This protein binds this small molecule.
Small molecule (SMILES): CCOc1ccc(C(C)=O)cc1-c1cccc(-c2nn[nH]n2)c1

Binding-site contacts:
Ligand atom OAC contacts residue TYR24 of chain 1.A at 3.9 Å.
Ligand atom CAW contacts residue GLU21 of chain 1.A at 3.7 Å.
Ligand atom NAO contacts residue GLU21 of chain 1.A at 3.5 Å (salt-bridge).
Ligand atom CAB contacts residue ARG34 of chain 1.A at 3.7 Å.
Ligand atom CAF contacts residue MET17 of chain 1.A at 3.9 Å (hydrophobic).
Ligand atom CAF contacts residue GLU21 of chain 1.A at 3.8 Å.
Ligand atom CAT contacts residue GLU21 of chain 1.A at 3.8 Å.
Ligand atom CAE contacts residue TYR24 of chain 1.A at 3.3 Å (hydrophobic).
Ligand atom CAI contacts residue GLU21 of chain 1.A at 4.2 Å.
Ligand atom CAD contacts residue GLU21 of chain 1.A at 4.2 Å.
Ligand atom CAV contacts residue TYR24 of chain 1.A at 3.7 Å (hydrophobic).
Ligand atom CAQ contacts residue TYR24 of chain 1.A at 4.2 Å (hydrophobic).
Ligand atom CAG contacts residue ARG34 of chain 1.A at 3.9 Å.
Ligand atom CAK contacts residue TYR24 of chain 1.A at 3.5 Å (hydrophobic).
Ligand atom CAD contacts residue TYR24 of chain 1.A at 4.0 Å (hydrophobic).
Ligand atom CAJ contacts residue TYR24 of chain 1.A at 3.6 Å (hydrophobic).
Ligand atom CAH contacts residue TYR24 of chain 1.A at 3.4 Å (hydrophobic).
Ligand atom NAM contacts residue GLU21 of chain 1.A at 3.8 Å.
Ligand atom CAD contacts residue LYS61 of chain 1.A at 4.0 Å.
Ligand atom CAS contacts residue TYR24 of chain 1.A at 4.0 Å (hydrophobic).
Ligand atom OAP contacts residue TYR24 of chain 1.A at 3.5 Å.
Ligand atom CAD contacts residue MET17 of chain 1.A at 3.8 Å (hydrophobic).
Ligand atom OAC contacts residue ARG25 of chain 1.A at 3.8 Å.
Ligand atom NAN contacts residue ARG25 of chain 1.A at 3.3 Å (salt-bridge).
Ligand atom CAU contacts residue TYR24 of chain 1.A at 3.4 Å (hydrophobic).
Ligand atom CAA contacts residue TYR24 of chain 1.A at 3.6 Å (hydrophobic).
Ligand atom CAW contacts residue ARG25 of chain 1.A at 4.5 Å.
Ligand atom CAQ contacts residue ARG34 of chain 1.A at 3.9 Å.
Ligand atom CAR contacts residue ARG34 of chain 1.A at 4.3 Å.
Ligand atom CAE contacts residue LYS61 of chain 1.A at 4.4 Å.
Ligand atom OAC contacts residue ARG34 of chain 1.A at 4.4 Å.
Ligand atom NAN contacts residue GLU21 of chain 1.A at 3.3 Å.
Ligand atom NAO contacts residue ARG25 of chain 1.A at 3.8 Å.
Ligand atom CAR contacts residue TYR24 of chain 1.A at 4.0 Å (hydrophobic).
Ligand atom CAG contacts residue TYR24 of chain 1.A at 3.8 Å (hydrophobic).
Ligand atom CAA contacts residue LYS61 of chain 1.A at 4.2 Å.
Ligand atom NAL contacts residue GLU21 of chain 1.A at 3.6 Å (salt-bridge).

Sequence of chain 1.A:
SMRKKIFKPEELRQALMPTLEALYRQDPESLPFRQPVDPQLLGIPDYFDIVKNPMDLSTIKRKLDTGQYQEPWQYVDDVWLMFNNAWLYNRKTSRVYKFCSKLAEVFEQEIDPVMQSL